Sequence of chain 1.E:
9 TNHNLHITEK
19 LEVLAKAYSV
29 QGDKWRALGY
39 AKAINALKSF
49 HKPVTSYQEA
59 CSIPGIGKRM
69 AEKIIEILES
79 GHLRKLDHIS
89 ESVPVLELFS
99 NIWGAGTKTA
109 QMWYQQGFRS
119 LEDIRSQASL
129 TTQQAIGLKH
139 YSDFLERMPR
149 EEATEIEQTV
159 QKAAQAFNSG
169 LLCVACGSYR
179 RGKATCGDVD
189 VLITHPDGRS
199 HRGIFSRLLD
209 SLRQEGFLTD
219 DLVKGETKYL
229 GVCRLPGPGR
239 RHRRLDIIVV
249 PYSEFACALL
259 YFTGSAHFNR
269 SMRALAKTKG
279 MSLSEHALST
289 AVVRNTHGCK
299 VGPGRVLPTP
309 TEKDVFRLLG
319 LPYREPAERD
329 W

Binding-site contacts:
Ligand atom N1 contacts residue TRP33 of chain 1.E at 3.7 Å.
Ligand atom P contacts residue NA1 of chain 1.L at 3.6 Å.
Ligand atom C5 contacts residue TRP33 of chain 1.E at 3.7 Å (hydrophobic).
Ligand atom OP1 contacts residue GLY63 of chain 1.E at 2.8 Å (h-bond).
Ligand atom OP2 contacts residue ARG34 of chain 1.E at 2.8 Å (salt-bridge).
Ligand atom C4' contacts residue GLY63 of chain 1.E at 3.3 Å.
Ligand atom C5' contacts residue GLY63 of chain 1.E at 3.5 Å.
Ligand atom OP1 contacts residue NA1 of chain 1.L at 2.9 Å (h-bond).
Ligand atom OP1 contacts residue LYS83 of chain 1.E at 3.5 Å.
Ligand atom O3' contacts residue ILE64 of chain 1.E at 3.7 Å.
Ligand atom N3 contacts residue GLY37 of chain 1.E at 3.3 Å.
Ligand atom OP2 contacts residue ARG67 of chain 1.E at 3.3 Å.
Ligand atom OP1 contacts residue TYR26 of chain 1.E at 2.8 Å (h-bond).
Ligand atom O4' contacts residue TYR38 of chain 1.E at 3.6 Å.
Ligand atom O6 contacts residue TRP33 of chain 1.E at 3.7 Å.
Ligand atom OP2 contacts residue NA1 of chain 1.L at 3.5 Å (h-bond).
Ligand atom O3' contacts residue MET68 of chain 1.E at 3.8 Å.
Ligand atom C1' contacts residue ARG34 of chain 1.E at 3.8 Å.
Ligand atom N3 contacts residue TRP33 of chain 1.E at 3.2 Å (h-bond).
Ligand atom OP1 contacts residue ARG67 of chain 1.E at 3.6 Å (salt-bridge).
Ligand atom P contacts residue TYR38 of chain 1.E at 3.4 Å.
Ligand atom O3' contacts residue GLY63 of chain 1.E at 3.5 Å.
Ligand atom OP1 contacts residue TYR38 of chain 1.E at 2.7 Å (h-bond).
Ligand atom OP1 contacts residue GLY65 of chain 1.E at 3.0 Å (h-bond).
Ligand atom C4 contacts residue TRP33 of chain 1.E at 3.3 Å (hydrophobic).
Ligand atom OP3 contacts residue LYS71 of chain 1.E at 2.7 Å (salt-bridge).
Ligand atom N9 contacts residue ARG34 of chain 1.E at 3.8 Å.
Ligand atom C4' contacts residue TYR38 of chain 1.E at 3.7 Å (hydrophobic).
Ligand atom OP3 contacts residue TYR38 of chain 1.E at 3.6 Å.
Ligand atom O5' contacts residue TYR38 of chain 1.E at 3.2 Å (h-bond).
Ligand atom OP1 contacts residue MET68 of chain 1.E at 2.8 Å (h-bond).
Ligand atom OP1 contacts residue ILE64 of chain 1.E at 3.8 Å.
Ligand atom OP3 contacts residue ARG67 of chain 1.E at 3.0 Å (salt-bridge).
Ligand atom C6 contacts residue TRP33 of chain 1.E at 3.8 Å (hydrophobic).
Ligand atom P contacts residue MET68 of chain 1.E at 3.8 Å.
Ligand atom O4' contacts residue ARG34 of chain 1.E at 3.8 Å.
Ligand atom OP1 contacts residue PRO62 of chain 1.E at 3.7 Å.
Ligand atom C2 contacts residue TRP33 of chain 1.E at 3.3 Å (hydrophobic).
Ligand atom OP2 contacts residue ARG67 of chain 1.E at 3.4 Å (salt-bridge).
Ligand atom P contacts residue ARG34 of chain 1.E at 3.8 Å.

The small molecule below binds the protein below.
Small molecule (SMILES): Nc1ccn([C@H]2C[C@H](O[P](=O)(O)OC[C@H]3O[C@@H](n4cnc5c(=O)nc(N)[nH]c54)C[C@@H]3O)[C@@H](CO[P](=O)(O)O[C@H]3C[C@H](n4ccc(N)nc4=O)O[C@@H]3CO[P](=O)(O)O[C@H]3C[C@H](n4cnc5c(=O)nc(N)[nH]c54)O[C@@H]3COP(=O)(O)O)O2)c(=O)n1